Sequence of chain 3.A:
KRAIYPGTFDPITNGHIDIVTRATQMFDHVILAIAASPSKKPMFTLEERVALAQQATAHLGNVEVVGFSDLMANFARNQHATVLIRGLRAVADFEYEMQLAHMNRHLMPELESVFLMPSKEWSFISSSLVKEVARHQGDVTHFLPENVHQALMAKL

Sequence of chain 2.A:
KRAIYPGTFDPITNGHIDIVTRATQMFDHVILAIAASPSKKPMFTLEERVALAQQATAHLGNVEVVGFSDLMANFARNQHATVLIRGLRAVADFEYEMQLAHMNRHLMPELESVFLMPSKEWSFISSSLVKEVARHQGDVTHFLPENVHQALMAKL

A protein and the small-molecule ligand that binds it are described below.
Small molecule (SMILES): Oc1cccc2nc(CCc3cccc(Cl)c3)[nH]c12

Binding-site contacts:
Ligand atom C11 contacts residue ALA37 of chain 2.A at 3.7 Å (hydrophobic).
Ligand atom O contacts residue ALA75 of chain 2.A at 3.0 Å (h-bond).
Ligand atom CL contacts residue GLY9 of chain 2.A at 3.5 Å.
Ligand atom C1 contacts residue LEU109 of chain 2.A at 3.6 Å (hydrophobic).
Ligand atom C12 contacts residue MET74 of chain 2.A at 3.9 Å (hydrophobic).
Ligand atom C3 contacts residue LEU102 of chain 2.A at 3.6 Å (hydrophobic).
Ligand atom C13 contacts residue MET74 of chain 2.A at 3.8 Å (hydrophobic).
Ligand atom C13 contacts residue PHE70 of chain 2.A at 3.8 Å (hydrophobic).
Ligand atom C6 contacts residue ASP72 of chain 2.A at 3.8 Å.
Ligand atom C1 contacts residue MET105 of chain 2.A at 3.9 Å (hydrophobic).
Ligand atom C11 contacts residue SO41 of chain 2.G at 3.4 Å.
Ligand atom C14 contacts residue MET74 of chain 2.A at 3.7 Å (hydrophobic).
Ligand atom C contacts residue ASN106 of chain 2.A at 3.1 Å.
Ligand atom O contacts residue ASN106 of chain 2.A at 2.7 Å (h-bond).
Ligand atom C7 contacts residue ASP72 of chain 2.A at 3.4 Å.
Ligand atom CL contacts residue PRO8 of chain 2.A at 3.8 Å.
Ligand atom O contacts residue LEU109 of chain 2.A at 3.8 Å.
Ligand atom C contacts residue MET74 of chain 2.A at 3.8 Å (hydrophobic).
Ligand atom N1 contacts residue MET74 of chain 2.A at 2.9 Å (h-bond).
Ligand atom C10 contacts residue SER39 of chain 2.A at 3.4 Å.
Ligand atom N1 contacts residue LEU73 of chain 2.A at 3.6 Å.
Ligand atom N contacts residue GLU134 of chain 3.A at 3.1 Å (salt-bridge).
Ligand atom C1 contacts residue ASN106 of chain 2.A at 3.0 Å.
Ligand atom C11 contacts residue SER39 of chain 2.A at 3.8 Å.
Ligand atom C2 contacts residue MET105 of chain 2.A at 3.7 Å (hydrophobic).
Ligand atom C3 contacts residue VAL135 of chain 3.A at 3.8 Å (hydrophobic).
Ligand atom C14 contacts residue LEU73 of chain 2.A at 3.7 Å (hydrophobic).
Ligand atom C12 contacts residue ALA37 of chain 2.A at 3.4 Å (hydrophobic).
Ligand atom C contacts residue LEU73 of chain 2.A at 3.6 Å (hydrophobic).
Ligand atom CL contacts residue SO41 of chain 2.G at 3.4 Å.
Ligand atom C6 contacts residue HIS138 of chain 3.A at 3.2 Å.
Ligand atom O contacts residue LEU73 of chain 2.A at 3.5 Å.
Ligand atom C2 contacts residue VAL135 of chain 3.A at 3.7 Å (hydrophobic).
Ligand atom C13 contacts residue ALA37 of chain 2.A at 3.5 Å (hydrophobic).
Ligand atom C12 contacts residue SO41 of chain 2.G at 3.9 Å.
Ligand atom CL contacts residue MET74 of chain 2.A at 3.5 Å.
Ligand atom C2 contacts residue LEU102 of chain 2.A at 3.8 Å (hydrophobic).
Ligand atom C8 contacts residue ALA37 of chain 2.A at 3.8 Å (hydrophobic).
Ligand atom C9 contacts residue GLU134 of chain 3.A at 3.8 Å.
Ligand atom O contacts residue MET74 of chain 2.A at 3.3 Å.